The protein below binds the small molecule below.
Small molecule (SMILES): CC(=O)N[C@H]1[C@H](O[C@H]2[C@H](O)[C@@H](NC(C)=O)CO[C@@H]2CO)O[C@H](CO)[C@@H](O)[C@@H]1O

Sequence of chain 4.A:
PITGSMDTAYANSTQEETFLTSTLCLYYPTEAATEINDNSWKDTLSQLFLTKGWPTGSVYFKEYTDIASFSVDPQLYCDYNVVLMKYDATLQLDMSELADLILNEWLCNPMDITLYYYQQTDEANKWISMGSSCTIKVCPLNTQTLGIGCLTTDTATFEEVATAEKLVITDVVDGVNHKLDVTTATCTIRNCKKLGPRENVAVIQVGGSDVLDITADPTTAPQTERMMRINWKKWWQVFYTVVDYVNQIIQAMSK

Binding-site contacts:
Ligand atom O7 contacts residue ASN12 of chain 4.A at 4.2 Å.
Ligand atom C5 contacts residue ASN12 of chain 4.A at 3.9 Å.
Ligand atom C1 contacts residue ASN12 of chain 4.A at 2.1 Å.
Ligand atom C7 contacts residue ASN12 of chain 4.A at 4.3 Å.
Ligand atom O5 contacts residue ASN12 of chain 4.A at 2.5 Å (h-bond).
Ligand atom C2 contacts residue ASN12 of chain 4.A at 3.5 Å.
Ligand atom N2 contacts residue ASN12 of chain 4.A at 4.0 Å.